Binding-site contacts:
Ligand atom CD contacts residue ARG254 of chain 1.A at 4.3 Å.
Ligand atom CG contacts residue LEU821 of chain 1.A at 3.8 Å (hydrophobic).
Ligand atom CG contacts residue ARG819 of chain 1.A at 3.9 Å.
Ligand atom C contacts residue ARG254 of chain 1.A at 4.3 Å.
Ligand atom CB contacts residue LYS822 of chain 1.A at 3.7 Å.
Ligand atom CD contacts residue ARG819 of chain 1.A at 4.0 Å.
Ligand atom CG contacts residue ARG254 of chain 1.A at 4.4 Å.
Ligand atom CD contacts residue GLU820 of chain 1.A at 4.4 Å.
Ligand atom C contacts residue LYS822 of chain 1.A at 4.1 Å.
Ligand atom O contacts residue LYS822 of chain 1.A at 3.3 Å.
Ligand atom CB contacts residue LEU821 of chain 1.A at 4.5 Å (hydrophobic).
Ligand atom CG contacts residue GLU820 of chain 1.A at 3.8 Å.
Ligand atom O contacts residue ARG254 of chain 1.A at 4.1 Å.
Ligand atom CB contacts residue ARG254 of chain 1.A at 4.2 Å.
Ligand atom CG contacts residue LYS822 of chain 1.A at 4.2 Å.
Ligand atom N contacts residue ARG254 of chain 1.A at 4.1 Å.
Ligand atom CA contacts residue ARG254 of chain 1.A at 3.8 Å.
Ligand atom CB contacts residue GLU820 of chain 1.A at 4.2 Å.

Sequence of chain 1.A:
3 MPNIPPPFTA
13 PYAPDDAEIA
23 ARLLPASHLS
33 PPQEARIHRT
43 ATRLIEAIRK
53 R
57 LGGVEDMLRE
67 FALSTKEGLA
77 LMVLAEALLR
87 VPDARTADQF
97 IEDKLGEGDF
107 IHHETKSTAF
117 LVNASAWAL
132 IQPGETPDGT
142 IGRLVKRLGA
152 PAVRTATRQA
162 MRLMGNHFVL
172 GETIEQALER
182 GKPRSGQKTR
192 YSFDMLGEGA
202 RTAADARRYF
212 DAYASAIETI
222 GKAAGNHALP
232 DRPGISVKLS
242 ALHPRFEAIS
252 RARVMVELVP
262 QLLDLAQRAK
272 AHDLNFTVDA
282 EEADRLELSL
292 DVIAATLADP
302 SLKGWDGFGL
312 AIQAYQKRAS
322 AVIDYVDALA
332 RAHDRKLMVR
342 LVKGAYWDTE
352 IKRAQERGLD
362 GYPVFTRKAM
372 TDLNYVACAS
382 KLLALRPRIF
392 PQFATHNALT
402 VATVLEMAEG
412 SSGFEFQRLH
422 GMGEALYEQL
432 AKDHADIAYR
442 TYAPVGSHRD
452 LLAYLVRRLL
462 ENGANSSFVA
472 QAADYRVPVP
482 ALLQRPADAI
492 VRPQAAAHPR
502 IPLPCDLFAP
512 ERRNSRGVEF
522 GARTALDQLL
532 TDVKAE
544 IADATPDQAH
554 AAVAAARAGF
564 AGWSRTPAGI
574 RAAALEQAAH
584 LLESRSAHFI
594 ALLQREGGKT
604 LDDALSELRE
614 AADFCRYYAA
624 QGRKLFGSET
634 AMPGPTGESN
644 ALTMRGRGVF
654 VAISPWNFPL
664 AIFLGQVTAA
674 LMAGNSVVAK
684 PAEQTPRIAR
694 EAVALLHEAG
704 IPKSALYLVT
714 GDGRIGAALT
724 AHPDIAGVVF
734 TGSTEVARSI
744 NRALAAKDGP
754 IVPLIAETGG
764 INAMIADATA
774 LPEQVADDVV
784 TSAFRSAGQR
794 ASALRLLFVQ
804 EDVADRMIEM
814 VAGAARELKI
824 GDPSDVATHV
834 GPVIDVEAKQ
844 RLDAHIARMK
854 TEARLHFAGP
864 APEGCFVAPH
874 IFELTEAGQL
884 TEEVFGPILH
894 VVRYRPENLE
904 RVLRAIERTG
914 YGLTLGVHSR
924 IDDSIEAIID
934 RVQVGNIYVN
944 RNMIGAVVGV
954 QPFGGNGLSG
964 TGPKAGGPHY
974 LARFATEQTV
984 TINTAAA

The protein below binds the small molecule below.
Small molecule (SMILES): O=C(O)[C@@H]1CCCN1